The protein below binds the small molecule below.
Small molecule (SMILES): Nc1ncnc2c1ncn2[C@@H]1O[C@H](CO[P](=O)(O)O[P](=O)(O)NP(=O)(O)O)[C@@H](O)[C@H]1O

Sequence of chain 1.A:
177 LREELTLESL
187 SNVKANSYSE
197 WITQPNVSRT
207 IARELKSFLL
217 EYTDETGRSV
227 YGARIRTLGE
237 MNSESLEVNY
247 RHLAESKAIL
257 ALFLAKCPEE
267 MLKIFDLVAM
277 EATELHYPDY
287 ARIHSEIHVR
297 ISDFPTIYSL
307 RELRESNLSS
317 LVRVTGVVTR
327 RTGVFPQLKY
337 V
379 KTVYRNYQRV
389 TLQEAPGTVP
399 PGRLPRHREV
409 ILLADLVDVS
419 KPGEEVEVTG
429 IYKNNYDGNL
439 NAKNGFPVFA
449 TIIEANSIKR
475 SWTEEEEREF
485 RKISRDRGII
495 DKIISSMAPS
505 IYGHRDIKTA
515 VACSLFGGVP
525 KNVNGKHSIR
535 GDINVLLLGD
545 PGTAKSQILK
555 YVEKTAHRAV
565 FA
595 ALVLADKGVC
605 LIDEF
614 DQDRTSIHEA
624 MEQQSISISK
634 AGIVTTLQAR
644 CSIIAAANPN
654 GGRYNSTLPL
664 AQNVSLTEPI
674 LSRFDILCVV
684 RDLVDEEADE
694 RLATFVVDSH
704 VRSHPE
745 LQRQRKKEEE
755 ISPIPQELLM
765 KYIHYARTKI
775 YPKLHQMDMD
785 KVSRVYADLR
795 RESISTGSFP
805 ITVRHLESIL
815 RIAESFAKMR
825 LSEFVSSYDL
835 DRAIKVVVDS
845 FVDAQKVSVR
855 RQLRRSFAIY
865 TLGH

Sequence of chain 1.E:
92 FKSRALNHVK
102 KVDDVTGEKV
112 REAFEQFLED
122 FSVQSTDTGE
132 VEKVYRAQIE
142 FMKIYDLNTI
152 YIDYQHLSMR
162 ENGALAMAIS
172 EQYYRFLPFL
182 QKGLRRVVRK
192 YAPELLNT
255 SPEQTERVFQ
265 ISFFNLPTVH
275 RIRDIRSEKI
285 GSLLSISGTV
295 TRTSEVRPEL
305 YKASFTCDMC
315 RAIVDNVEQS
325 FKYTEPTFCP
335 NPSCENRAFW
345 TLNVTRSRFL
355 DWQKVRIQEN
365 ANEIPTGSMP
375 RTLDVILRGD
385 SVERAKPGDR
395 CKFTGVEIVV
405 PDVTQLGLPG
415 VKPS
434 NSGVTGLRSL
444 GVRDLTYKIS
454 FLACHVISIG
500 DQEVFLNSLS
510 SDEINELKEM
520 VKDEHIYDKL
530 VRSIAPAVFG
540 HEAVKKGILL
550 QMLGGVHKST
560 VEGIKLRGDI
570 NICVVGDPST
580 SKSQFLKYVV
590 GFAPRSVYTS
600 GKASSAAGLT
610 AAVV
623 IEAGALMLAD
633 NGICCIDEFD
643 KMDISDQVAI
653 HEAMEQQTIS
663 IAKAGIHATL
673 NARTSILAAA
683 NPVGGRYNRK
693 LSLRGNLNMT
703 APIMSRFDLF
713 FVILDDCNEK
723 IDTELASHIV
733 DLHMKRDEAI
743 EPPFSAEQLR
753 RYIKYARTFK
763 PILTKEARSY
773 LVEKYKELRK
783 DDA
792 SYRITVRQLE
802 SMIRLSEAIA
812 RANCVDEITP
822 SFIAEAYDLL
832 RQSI

Binding-site contacts:
Ligand atom O2B contacts residue SER550 of chain 1.A at 3.0 Å (h-bond).
Ligand atom N3B contacts residue GLY546 of chain 1.A at 3.2 Å (h-bond).
Ligand atom N3 contacts residue GLY546 of chain 1.A at 3.5 Å (h-bond).
Ligand atom PB contacts residue MG1 of chain 1.Y at 2.9 Å.
Ligand atom O5' contacts residue ALA548 of chain 1.A at 2.9 Å (h-bond).
Ligand atom O2' contacts residue GLU801 of chain 1.E at 2.6 Å (salt-bridge).
Ligand atom O3G contacts residue ASN651 of chain 1.A at 3.7 Å.
Ligand atom C2' contacts residue GLU801 of chain 1.E at 3.5 Å.
Ligand atom O1B contacts residue ARG798 of chain 1.E at 2.7 Å (salt-bridge).
Ligand atom O2A contacts residue SER550 of chain 1.A at 3.5 Å.
Ligand atom O1G contacts residue SER550 of chain 1.A at 3.3 Å (h-bond).
Ligand atom O5' contacts residue GLY546 of chain 1.A at 3.2 Å (h-bond).
Ligand atom PB contacts residue ARG798 of chain 1.E at 3.7 Å.
Ligand atom C5' contacts residue ALA548 of chain 1.A at 3.4 Å (hydrophobic).
Ligand atom C1' contacts residue GLU801 of chain 1.E at 3.3 Å.
Ligand atom O1A contacts residue MG1 of chain 1.Y at 1.9 Å.
Ligand atom C5' contacts residue GLY546 of chain 1.A at 3.5 Å.
Ligand atom O3A contacts residue MG1 of chain 1.Y at 3.3 Å.
Ligand atom N6 contacts residue TYR506 of chain 1.A at 3.3 Å (h-bond).
Ligand atom O1A contacts residue SER550 of chain 1.A at 3.4 Å (h-bond).
Ligand atom O2A contacts residue MG1 of chain 1.Y at 3.2 Å.
Ligand atom N3 contacts residue VAL797 of chain 1.E at 3.7 Å.
Ligand atom PG contacts residue MG1 of chain 1.Y at 3.1 Å.
Ligand atom C4' contacts residue GLY546 of chain 1.A at 3.8 Å.
Ligand atom O2G contacts residue ARG708 of chain 1.E at 2.8 Å (salt-bridge).
Ligand atom O2B contacts residue ARG708 of chain 1.E at 3.7 Å.
Ligand atom O1G contacts residue MG1 of chain 1.Y at 1.9 Å.
Ligand atom O2A contacts residue GLN551 of chain 1.A at 2.8 Å (h-bond).
Ligand atom O2B contacts residue MG1 of chain 1.Y at 2.0 Å.
Ligand atom PA contacts residue MG1 of chain 1.Y at 2.8 Å.
Ligand atom N1 contacts residue LEU695 of chain 1.A at 3.8 Å.
Ligand atom O1B contacts residue ARG708 of chain 1.E at 3.1 Å (salt-bridge).
Ligand atom O4' contacts residue GLY546 of chain 1.A at 3.8 Å.
Ligand atom O1A contacts residue LYS549 of chain 1.A at 3.3 Å (salt-bridge).
Ligand atom N3B contacts residue MG1 of chain 1.Y at 3.3 Å.
Ligand atom N6 contacts residue LEU695 of chain 1.A at 3.7 Å.
Ligand atom O3' contacts residue ARG798 of chain 1.E at 3.7 Å.
Ligand atom O1G contacts residue LYS549 of chain 1.A at 2.6 Å (salt-bridge).
Ligand atom C8 contacts residue GLU801 of chain 1.E at 3.6 Å.
Ligand atom O3' contacts residue GLU801 of chain 1.E at 3.4 Å (salt-bridge).